Binding-site contacts:
Ligand atom C1 contacts residue ASN332 of chain 1.A at 1.4 Å.
Ligand atom C6 contacts residue SER334 of chain 1.A at 4.3 Å.
Ligand atom C5 contacts residue SER334 of chain 1.A at 4.1 Å.
Ligand atom O5 contacts residue VAL335 of chain 1.A at 3.6 Å.
Ligand atom C4 contacts residue ASN332 of chain 1.A at 4.3 Å.
Ligand atom C7 contacts residue ASN332 of chain 1.A at 4.2 Å.
Ligand atom C6 contacts residue VAL335 of chain 1.A at 4.3 Å (hydrophobic).
Ligand atom C3 contacts residue ASN332 of chain 1.A at 3.9 Å.
Ligand atom O5 contacts residue SER334 of chain 1.A at 3.9 Å.
Ligand atom N2 contacts residue ASN332 of chain 1.A at 3.0 Å (h-bond).
Ligand atom C2 contacts residue ASN332 of chain 1.A at 2.6 Å.
Ligand atom O5 contacts residue ASN332 of chain 1.A at 2.3 Å (h-bond).
Ligand atom C1 contacts residue SER334 of chain 1.A at 4.2 Å.
Ligand atom O6 contacts residue VAL335 of chain 1.A at 3.5 Å.
Ligand atom C1 contacts residue VAL335 of chain 1.A at 4.5 Å (hydrophobic).
Ligand atom C5 contacts residue ASN332 of chain 1.A at 3.6 Å.

The small molecule below binds the protein below.
Small molecule (SMILES): CC(=O)N[C@@H]1[C@@H](O)[C@H](O)[C@@H](CO)O[C@H]1O

Sequence of chain 1.A:
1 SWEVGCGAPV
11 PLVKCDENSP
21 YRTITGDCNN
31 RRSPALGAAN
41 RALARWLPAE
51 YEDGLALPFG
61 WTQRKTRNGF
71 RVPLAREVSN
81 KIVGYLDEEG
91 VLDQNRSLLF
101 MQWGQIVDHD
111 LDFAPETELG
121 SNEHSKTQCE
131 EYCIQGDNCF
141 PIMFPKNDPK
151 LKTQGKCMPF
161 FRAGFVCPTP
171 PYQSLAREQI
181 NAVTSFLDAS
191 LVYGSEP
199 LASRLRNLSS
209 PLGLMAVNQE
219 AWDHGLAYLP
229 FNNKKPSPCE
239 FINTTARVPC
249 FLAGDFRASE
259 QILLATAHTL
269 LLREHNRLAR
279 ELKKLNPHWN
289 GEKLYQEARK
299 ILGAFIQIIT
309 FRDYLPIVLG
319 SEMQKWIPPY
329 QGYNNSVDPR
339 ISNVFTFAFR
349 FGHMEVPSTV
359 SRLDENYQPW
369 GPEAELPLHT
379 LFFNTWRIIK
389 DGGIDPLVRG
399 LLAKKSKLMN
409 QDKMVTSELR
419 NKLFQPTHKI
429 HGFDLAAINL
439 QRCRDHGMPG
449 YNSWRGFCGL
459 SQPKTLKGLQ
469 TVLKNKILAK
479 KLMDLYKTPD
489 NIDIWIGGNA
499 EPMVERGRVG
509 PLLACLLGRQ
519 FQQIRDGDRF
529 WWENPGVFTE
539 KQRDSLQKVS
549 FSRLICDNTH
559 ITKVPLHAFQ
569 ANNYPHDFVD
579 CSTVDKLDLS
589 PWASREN